This protein binds this small molecule.
Small molecule (SMILES): CC(=O)N[C@@H]1[C@@H](O)[C@H](O)[C@@H](CO)O[C@H]1O

Sequence of chain 44.A:
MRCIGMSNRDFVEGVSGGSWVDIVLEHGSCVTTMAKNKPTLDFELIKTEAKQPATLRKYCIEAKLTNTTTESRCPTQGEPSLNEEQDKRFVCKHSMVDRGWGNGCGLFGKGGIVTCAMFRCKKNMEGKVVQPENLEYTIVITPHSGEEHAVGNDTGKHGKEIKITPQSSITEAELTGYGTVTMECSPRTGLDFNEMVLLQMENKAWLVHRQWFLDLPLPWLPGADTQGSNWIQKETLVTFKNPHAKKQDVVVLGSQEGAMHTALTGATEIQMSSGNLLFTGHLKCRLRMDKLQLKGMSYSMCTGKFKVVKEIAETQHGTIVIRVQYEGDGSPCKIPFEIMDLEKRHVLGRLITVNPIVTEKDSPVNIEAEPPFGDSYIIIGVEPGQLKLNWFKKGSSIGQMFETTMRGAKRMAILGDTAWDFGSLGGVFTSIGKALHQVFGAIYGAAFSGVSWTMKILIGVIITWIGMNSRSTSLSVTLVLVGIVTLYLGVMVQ

Sequence of chain 44.C:
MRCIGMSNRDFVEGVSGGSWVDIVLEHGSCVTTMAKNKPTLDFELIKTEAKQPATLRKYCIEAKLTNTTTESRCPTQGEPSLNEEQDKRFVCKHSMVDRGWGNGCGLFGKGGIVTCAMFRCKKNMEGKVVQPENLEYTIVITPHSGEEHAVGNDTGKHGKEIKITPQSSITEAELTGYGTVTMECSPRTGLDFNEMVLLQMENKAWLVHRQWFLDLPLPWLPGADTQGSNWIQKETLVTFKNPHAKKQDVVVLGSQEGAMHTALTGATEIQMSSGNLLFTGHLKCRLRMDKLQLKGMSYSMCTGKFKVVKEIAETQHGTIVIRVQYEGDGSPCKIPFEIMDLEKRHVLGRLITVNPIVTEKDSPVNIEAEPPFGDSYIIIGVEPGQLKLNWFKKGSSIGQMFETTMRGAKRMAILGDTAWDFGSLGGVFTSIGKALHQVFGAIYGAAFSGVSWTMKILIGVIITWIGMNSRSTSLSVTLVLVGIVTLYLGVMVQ

Binding-site contacts:
Ligand atom C5 contacts residue HIS158 of chain 44.C at 4.0 Å.
Ligand atom C3 contacts residue ASN153 of chain 44.C at 3.8 Å.
Ligand atom C2 contacts residue HIS149 of chain 44.C at 3.6 Å.
Ligand atom O3 contacts residue HIS149 of chain 44.C at 4.0 Å.
Ligand atom O6 contacts residue LYS157 of chain 44.C at 3.2 Å (salt-bridge).
Ligand atom O7 contacts residue TRP101 of chain 44.A at 3.8 Å.
Ligand atom C4 contacts residue ASN153 of chain 44.C at 4.2 Å.
Ligand atom C7 contacts residue HIS149 of chain 44.C at 4.3 Å.
Ligand atom C7 contacts residue ASN153 of chain 44.C at 3.6 Å.
Ligand atom C5 contacts residue ASN153 of chain 44.C at 3.7 Å.
Ligand atom C1 contacts residue THR155 of chain 44.C at 3.8 Å.
Ligand atom C5 contacts residue LYS157 of chain 44.C at 3.9 Å.
Ligand atom C7 contacts residue GLY102 of chain 44.A at 4.1 Å.
Ligand atom O5 contacts residue HIS158 of chain 44.C at 3.1 Å.
Ligand atom O5 contacts residue ASN153 of chain 44.C at 2.4 Å (h-bond).
Ligand atom C1 contacts residue HIS158 of chain 44.C at 4.1 Å.
Ligand atom O7 contacts residue ASN153 of chain 44.C at 4.5 Å.
Ligand atom O4 contacts residue LYS157 of chain 44.C at 4.5 Å.
Ligand atom C8 contacts residue HIS149 of chain 44.C at 3.7 Å.
Ligand atom C1 contacts residue HIS149 of chain 44.C at 3.4 Å.
Ligand atom O7 contacts residue GLY102 of chain 44.A at 3.0 Å (h-bond).
Ligand atom C4 contacts residue HIS149 of chain 44.C at 4.0 Å.
Ligand atom C8 contacts residue TRP101 of chain 44.A at 4.4 Å (hydrophobic).
Ligand atom C6 contacts residue LYS157 of chain 44.C at 3.6 Å.
Ligand atom C3 contacts residue HIS149 of chain 44.C at 4.3 Å.
Ligand atom O5 contacts residue THR155 of chain 44.C at 4.5 Å.
Ligand atom N2 contacts residue ASN153 of chain 44.C at 2.9 Å (h-bond).
Ligand atom C1 contacts residue ASN153 of chain 44.C at 1.4 Å.
Ligand atom C8 contacts residue ASN153 of chain 44.C at 4.0 Å.
Ligand atom C6 contacts residue HIS158 of chain 44.C at 3.7 Å.
Ligand atom O5 contacts residue HIS149 of chain 44.C at 3.5 Å.
Ligand atom N2 contacts residue HIS149 of chain 44.C at 4.2 Å.
Ligand atom C5 contacts residue HIS149 of chain 44.C at 4.2 Å.
Ligand atom C2 contacts residue ASN153 of chain 44.C at 2.5 Å.